Binding-site contacts:
Ligand atom N1 contacts residue GLN91 of chain 1.A at 2.9 Å (h-bond).
Ligand atom C1 contacts residue LEU145 of chain 1.A at 3.5 Å (hydrophobic).
Ligand atom N3 contacts residue PHE93 of chain 1.A at 3.4 Å.
Ligand atom C3 contacts residue GLY97 of chain 1.A at 3.4 Å.
Ligand atom C12 contacts residue SER98 of chain 1.A at 3.2 Å.
Ligand atom N6 contacts residue LEU145 of chain 1.A at 3.7 Å.
Ligand atom F1 contacts residue ASN143 of chain 1.A at 3.7 Å.
Ligand atom C3 contacts residue VAL94 of chain 1.A at 3.3 Å (hydrophobic).
Ligand atom O3 contacts residue SER163 of chain 1.A at 3.4 Å (h-bond).
Ligand atom N1 contacts residue GLU92 of chain 1.A at 3.0 Å (salt-bridge).
Ligand atom N6 contacts residue LEU44 of chain 1.A at 3.5 Å.
Ligand atom C8 contacts residue PHE93 of chain 1.A at 3.6 Å (hydrophobic).
Ligand atom C4 contacts residue GLY97 of chain 1.A at 3.6 Å.
Ligand atom N3 contacts residue VAL94 of chain 1.A at 2.6 Å (h-bond).
Ligand atom F1 contacts residue LYS142 of chain 1.A at 3.4 Å.
Ligand atom C1 contacts residue GLU92 of chain 1.A at 3.8 Å.
Ligand atom O3 contacts residue GLN91 of chain 1.A at 3.0 Å (h-bond).
Ligand atom C9 contacts residue LEU145 of chain 1.A at 3.7 Å (hydrophobic).
Ligand atom F1 contacts residue SER163 of chain 1.A at 3.6 Å.
Ligand atom C12 contacts residue LYS142 of chain 1.A at 3.2 Å.
Ligand atom F1 contacts residue LEU145 of chain 1.A at 3.4 Å.
Ligand atom C7 contacts residue GLY97 of chain 1.A at 3.7 Å.
Ligand atom C8 contacts residue LYS95 of chain 1.A at 3.4 Å.
Ligand atom C11 contacts residue SER98 of chain 1.A at 3.7 Å.
Ligand atom C1 contacts residue LEU44 of chain 1.A at 3.4 Å (hydrophobic).
Ligand atom C11 contacts residue LYS142 of chain 1.A at 3.7 Å.
Ligand atom N2 contacts residue LEU44 of chain 1.A at 3.7 Å.
Ligand atom C7 contacts residue LYS95 of chain 1.A at 3.7 Å.
Ligand atom F2 contacts residue ILE24 of chain 1.A at 3.4 Å.
Ligand atom C3 contacts residue PHE93 of chain 1.A at 3.7 Å (hydrophobic).
Ligand atom N1 contacts residue LEU145 of chain 1.A at 3.4 Å.
Ligand atom N1 contacts residue LEU44 of chain 1.A at 3.6 Å.
Ligand atom O3 contacts residue LYS46 of chain 1.A at 3.1 Å (salt-bridge).
Ligand atom C8 contacts residue GLY97 of chain 1.A at 3.4 Å.
Ligand atom C2 contacts residue VAL94 of chain 1.A at 3.6 Å (hydrophobic).
Ligand atom N2 contacts residue GLU92 of chain 1.A at 3.7 Å.
Ligand atom F2 contacts residue LEU44 of chain 1.A at 3.4 Å.
Ligand atom C8 contacts residue VAL94 of chain 1.A at 3.1 Å (hydrophobic).
Ligand atom C13 contacts residue SER98 of chain 1.A at 3.5 Å.
Ligand atom N2 contacts residue VAL94 of chain 1.A at 3.1 Å (h-bond).

Sequence of chain 1.A:
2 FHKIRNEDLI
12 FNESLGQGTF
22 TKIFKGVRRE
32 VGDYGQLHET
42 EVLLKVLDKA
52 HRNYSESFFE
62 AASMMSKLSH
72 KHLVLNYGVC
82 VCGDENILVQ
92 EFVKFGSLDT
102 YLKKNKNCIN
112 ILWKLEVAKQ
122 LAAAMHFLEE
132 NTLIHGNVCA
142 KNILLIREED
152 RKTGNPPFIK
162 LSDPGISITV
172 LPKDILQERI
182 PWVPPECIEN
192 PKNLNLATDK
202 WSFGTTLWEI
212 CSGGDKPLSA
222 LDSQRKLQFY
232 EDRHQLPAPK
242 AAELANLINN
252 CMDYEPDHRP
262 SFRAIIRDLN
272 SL

A small-molecule ligand and the protein it binds are described below.
Small molecule (SMILES): Nc1nc(Nc2ccc(S(N)(=O)=O)cc2)nn1C(=O)c1c(F)cccc1F